Sequence of chain 1.A:
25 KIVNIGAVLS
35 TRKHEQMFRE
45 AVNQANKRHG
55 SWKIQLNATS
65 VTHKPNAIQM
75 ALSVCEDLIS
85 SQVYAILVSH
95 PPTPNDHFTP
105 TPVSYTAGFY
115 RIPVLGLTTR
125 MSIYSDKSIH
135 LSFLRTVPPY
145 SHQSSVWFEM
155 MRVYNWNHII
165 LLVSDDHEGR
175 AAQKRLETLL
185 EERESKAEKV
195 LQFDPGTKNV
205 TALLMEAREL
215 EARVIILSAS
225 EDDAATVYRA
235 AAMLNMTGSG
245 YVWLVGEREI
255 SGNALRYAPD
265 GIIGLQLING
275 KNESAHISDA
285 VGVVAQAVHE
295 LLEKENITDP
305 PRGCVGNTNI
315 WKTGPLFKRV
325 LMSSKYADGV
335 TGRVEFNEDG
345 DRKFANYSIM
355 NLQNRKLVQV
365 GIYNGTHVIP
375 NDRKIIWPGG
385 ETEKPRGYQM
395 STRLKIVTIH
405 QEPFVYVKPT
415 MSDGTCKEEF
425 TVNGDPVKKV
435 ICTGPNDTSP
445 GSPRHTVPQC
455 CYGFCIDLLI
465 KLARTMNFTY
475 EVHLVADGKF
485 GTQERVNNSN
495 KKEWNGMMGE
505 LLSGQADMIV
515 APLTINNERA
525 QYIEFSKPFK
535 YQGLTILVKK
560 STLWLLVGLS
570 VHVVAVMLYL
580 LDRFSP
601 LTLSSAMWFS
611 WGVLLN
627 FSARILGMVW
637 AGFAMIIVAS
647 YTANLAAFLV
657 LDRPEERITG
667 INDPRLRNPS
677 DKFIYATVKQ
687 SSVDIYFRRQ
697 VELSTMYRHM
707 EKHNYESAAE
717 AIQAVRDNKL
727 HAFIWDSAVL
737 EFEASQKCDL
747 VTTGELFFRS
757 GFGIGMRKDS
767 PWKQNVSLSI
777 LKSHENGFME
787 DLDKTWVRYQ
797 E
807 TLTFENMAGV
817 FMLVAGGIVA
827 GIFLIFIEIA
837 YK

The protein below binds the small molecule below.
Small molecule (SMILES): CC(=O)N[C@H]1[C@H](O[C@H]2[C@H](O)[C@@H](NC(C)=O)CO[C@@H]2CO)O[C@H](CO)[C@@H](O)[C@@H]1O

Binding-site contacts:
Ligand atom O5 contacts residue ILE373 of chain 1.A at 4.4 Å.
Ligand atom O3 contacts residue ASN368 of chain 1.A at 4.4 Å.
Ligand atom C1 contacts residue ASN368 of chain 1.A at 1.4 Å.
Ligand atom N2 contacts residue HIS371 of chain 1.A at 3.6 Å.
Ligand atom O7 contacts residue HIS371 of chain 1.A at 3.3 Å.
Ligand atom N2 contacts residue ASN368 of chain 1.A at 3.4 Å (h-bond).
Ligand atom C8 contacts residue HIS371 of chain 1.A at 4.3 Å.
Ligand atom N2 contacts residue THR370 of chain 1.A at 3.8 Å.
Ligand atom C2 contacts residue ASN368 of chain 1.A at 2.5 Å.
Ligand atom C8 contacts residue THR370 of chain 1.A at 3.8 Å.
Ligand atom C5 contacts residue ASN368 of chain 1.A at 3.6 Å.
Ligand atom O5 contacts residue ASN368 of chain 1.A at 2.3 Å (h-bond).
Ligand atom C3 contacts residue ASN368 of chain 1.A at 3.8 Å.
Ligand atom C4 contacts residue ASN368 of chain 1.A at 4.2 Å.
Ligand atom C1 contacts residue HIS371 of chain 1.A at 4.4 Å.
Ligand atom C7 contacts residue ASN368 of chain 1.A at 4.4 Å.
Ligand atom C7 contacts residue THR370 of chain 1.A at 4.2 Å.
Ligand atom C7 contacts residue HIS371 of chain 1.A at 3.5 Å.